Sequence of chain 1.B:
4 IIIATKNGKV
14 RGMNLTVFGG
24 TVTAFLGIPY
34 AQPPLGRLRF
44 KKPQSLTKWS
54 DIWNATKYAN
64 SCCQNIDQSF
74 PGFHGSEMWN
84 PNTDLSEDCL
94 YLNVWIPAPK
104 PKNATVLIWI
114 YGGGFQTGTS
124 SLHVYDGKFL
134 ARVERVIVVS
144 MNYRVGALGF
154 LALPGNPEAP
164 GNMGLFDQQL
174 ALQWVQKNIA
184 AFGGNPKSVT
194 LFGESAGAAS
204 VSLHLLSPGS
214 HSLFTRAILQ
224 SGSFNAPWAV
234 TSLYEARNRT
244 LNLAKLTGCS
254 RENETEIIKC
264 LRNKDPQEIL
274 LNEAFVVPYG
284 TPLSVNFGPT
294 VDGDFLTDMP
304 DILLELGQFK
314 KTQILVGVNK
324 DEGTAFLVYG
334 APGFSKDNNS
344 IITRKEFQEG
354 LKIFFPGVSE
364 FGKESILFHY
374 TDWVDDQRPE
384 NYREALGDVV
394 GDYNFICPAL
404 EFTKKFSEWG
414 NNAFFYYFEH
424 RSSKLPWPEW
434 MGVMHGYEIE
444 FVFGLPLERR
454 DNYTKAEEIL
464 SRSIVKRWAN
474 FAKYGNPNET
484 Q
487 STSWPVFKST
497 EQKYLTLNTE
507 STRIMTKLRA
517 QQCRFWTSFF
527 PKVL

Binding-site contacts:
Ligand atom C5 contacts residue TYR477 of chain 1.B at 4.1 Å (hydrophobic).
Ligand atom C6 contacts residue ASN479 of chain 1.B at 4.0 Å.
Ligand atom C5 contacts residue ASN481 of chain 1.B at 3.6 Å.
Ligand atom O5 contacts residue ASN481 of chain 1.B at 2.6 Å (h-bond).
Ligand atom C1 contacts residue ASN481 of chain 1.B at 1.4 Å.
Ligand atom C7 contacts residue ASN481 of chain 1.B at 3.9 Å.
Ligand atom N2 contacts residue GLU482 of chain 1.B at 4.1 Å.
Ligand atom C6 contacts residue ASN481 of chain 1.B at 3.7 Å.
Ligand atom O6 contacts residue TYR477 of chain 1.B at 4.5 Å.
Ligand atom C7 contacts residue GLU482 of chain 1.B at 3.9 Å.
Ligand atom O7 contacts residue ASN481 of chain 1.B at 4.0 Å.
Ligand atom C2 contacts residue ASN481 of chain 1.B at 2.5 Å.
Ligand atom C1 contacts residue ASN479 of chain 1.B at 4.3 Å.
Ligand atom C3 contacts residue ASN481 of chain 1.B at 3.8 Å.
Ligand atom O5 contacts residue ASN479 of chain 1.B at 4.5 Å.
Ligand atom O7 contacts residue TYR477 of chain 1.B at 4.1 Å.
Ligand atom C4 contacts residue ASN481 of chain 1.B at 4.1 Å.
Ligand atom N2 contacts residue ASN481 of chain 1.B at 3.2 Å (h-bond).
Ligand atom C8 contacts residue GLU482 of chain 1.B at 3.4 Å.
Ligand atom O5 contacts residue TYR477 of chain 1.B at 3.5 Å.
Ligand atom C8 contacts residue THR483 of chain 1.B at 3.6 Å.

The small molecule below binds the protein below.
Small molecule (SMILES): CC(=O)N[C@@H]1[C@@H](O)[C@H](O)[C@@H](CO)O[C@H]1O